A small-molecule ligand and the protein it binds are described below.
Small molecule (SMILES): O=C(O)COc1cc(Cl)ccc1C(=O)NCc1cccc([N+](=O)[O-])c1

Sequence of chain 1.A:
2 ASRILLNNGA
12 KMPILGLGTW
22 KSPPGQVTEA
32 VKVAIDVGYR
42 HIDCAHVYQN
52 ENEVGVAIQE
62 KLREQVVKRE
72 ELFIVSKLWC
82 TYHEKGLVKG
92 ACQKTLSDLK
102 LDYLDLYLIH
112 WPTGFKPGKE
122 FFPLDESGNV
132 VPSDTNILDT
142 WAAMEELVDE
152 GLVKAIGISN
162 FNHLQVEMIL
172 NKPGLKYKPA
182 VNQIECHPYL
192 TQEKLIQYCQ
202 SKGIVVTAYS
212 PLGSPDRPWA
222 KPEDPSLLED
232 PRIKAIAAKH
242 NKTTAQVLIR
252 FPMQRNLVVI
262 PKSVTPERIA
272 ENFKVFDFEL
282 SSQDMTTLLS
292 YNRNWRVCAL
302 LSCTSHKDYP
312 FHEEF

Binding-site contacts:
Ligand atom C16 contacts residue TRP21 of chain 1.A at 3.7 Å (hydrophobic).
Ligand atom CL1 contacts residue VAL48 of chain 1.A at 3.1 Å.
Ligand atom O3 contacts residue TYR310 of chain 1.A at 3.6 Å.
Ligand atom O22 contacts residue TRP220 of chain 1.A at 3.8 Å.
Ligand atom C19 contacts residue NAP1 of chain 1.B at 3.3 Å.
Ligand atom C5 contacts residue TRP112 of chain 1.A at 3.4 Å (hydrophobic).
Ligand atom O4 contacts residue TYR310 of chain 1.A at 3.4 Å.
Ligand atom O20 contacts residue HIS111 of chain 1.A at 2.7 Å (h-bond).
Ligand atom C15 contacts residue TRP21 of chain 1.A at 3.1 Å (hydrophobic).
Ligand atom C6 contacts residue LEU301 of chain 1.A at 3.7 Å (hydrophobic).
Ligand atom CL1 contacts residue TYR49 of chain 1.A at 3.8 Å.
Ligand atom O3 contacts residue THR114 of chain 1.A at 3.6 Å.
Ligand atom O20 contacts residue TYR49 of chain 1.A at 2.8 Å (h-bond).
Ligand atom C11 contacts residue PHE123 of chain 1.A at 3.6 Å (hydrophobic).
Ligand atom C24 contacts residue TRP112 of chain 1.A at 3.6 Å (hydrophobic).
Ligand atom N2 contacts residue CYS304 of chain 1.A at 3.7 Å.
Ligand atom C13 contacts residue TRP21 of chain 1.A at 3.6 Å (hydrophobic).
Ligand atom O21 contacts residue HIS111 of chain 1.A at 3.3 Å (h-bond).
Ligand atom O22 contacts residue LEU301 of chain 1.A at 3.5 Å.
Ligand atom O4 contacts residue LEU301 of chain 1.A at 3.4 Å (h-bond).
Ligand atom O21 contacts residue NAP1 of chain 1.B at 3.4 Å (h-bond).
Ligand atom O20 contacts residue NAP1 of chain 1.B at 3.0 Å.
Ligand atom C25 contacts residue TRP112 of chain 1.A at 3.5 Å (hydrophobic).
Ligand atom C5 contacts residue LEU301 of chain 1.A at 3.8 Å (hydrophobic).
Ligand atom C7 contacts residue TRP112 of chain 1.A at 3.5 Å (hydrophobic).
Ligand atom C19 contacts residue HIS111 of chain 1.A at 3.4 Å.
Ligand atom O3 contacts residue CYS304 of chain 1.A at 3.2 Å.
Ligand atom C25 contacts residue THR114 of chain 1.A at 3.8 Å.
Ligand atom CL1 contacts residue TRP21 of chain 1.A at 3.7 Å.
Ligand atom C6 contacts residue TRP112 of chain 1.A at 3.3 Å (hydrophobic).
Ligand atom O17 contacts residue TRP21 of chain 1.A at 3.5 Å.
Ligand atom O4 contacts residue TRP112 of chain 1.A at 3.7 Å.
Ligand atom C18 contacts residue TRP21 of chain 1.A at 3.6 Å (hydrophobic).
Ligand atom C25 contacts residue CYS304 of chain 1.A at 3.7 Å (hydrophobic).
Ligand atom C1 contacts residue TRP112 of chain 1.A at 3.5 Å (hydrophobic).
Ligand atom C7 contacts residue LEU301 of chain 1.A at 3.8 Å (hydrophobic).
Ligand atom N2 contacts residue TRP112 of chain 1.A at 3.7 Å.
Ligand atom C18 contacts residue NAP1 of chain 1.B at 3.5 Å.
Ligand atom O21 contacts residue TRP112 of chain 1.A at 3.0 Å (h-bond).
Ligand atom C23 contacts residue TRP112 of chain 1.A at 3.4 Å (hydrophobic).